A protein and the small-molecule ligand that binds it are described below.
Small molecule (SMILES): O=[N+]([O-])c1cccc(-c2cc(Cc3ccncc3)cc3cccnc23)c1

Sequence of chain 1.B:
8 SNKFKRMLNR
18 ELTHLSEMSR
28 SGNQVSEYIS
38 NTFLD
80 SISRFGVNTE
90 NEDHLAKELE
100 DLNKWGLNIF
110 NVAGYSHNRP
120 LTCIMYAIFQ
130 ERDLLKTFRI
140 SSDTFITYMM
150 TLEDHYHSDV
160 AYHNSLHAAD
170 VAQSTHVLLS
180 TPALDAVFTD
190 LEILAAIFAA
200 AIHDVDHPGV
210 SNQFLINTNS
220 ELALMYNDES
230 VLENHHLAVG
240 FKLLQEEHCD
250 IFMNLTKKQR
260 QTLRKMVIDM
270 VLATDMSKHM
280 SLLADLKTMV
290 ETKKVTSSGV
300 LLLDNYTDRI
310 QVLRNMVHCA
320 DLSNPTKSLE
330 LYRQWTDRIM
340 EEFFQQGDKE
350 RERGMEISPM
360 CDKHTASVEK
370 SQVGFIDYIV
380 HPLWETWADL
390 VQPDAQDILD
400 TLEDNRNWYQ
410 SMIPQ

Binding-site contacts:
Ligand atom C43 contacts residue MET275 of chain 1.B at 3.7 Å (hydrophobic).
Ligand atom N50 contacts residue TYR35 of chain 1.B at 3.6 Å.
Ligand atom N50 contacts residue PHE374 of chain 1.B at 3.6 Å.
Ligand atom C2 contacts residue PHE374 of chain 1.B at 3.5 Å (hydrophobic).
Ligand atom C6 contacts residue ASN323 of chain 1.B at 3.9 Å.
Ligand atom C27 contacts residue MET339 of chain 1.B at 3.7 Å (hydrophobic).
Ligand atom C22 contacts residue GLN371 of chain 1.B at 3.9 Å.
Ligand atom O54 contacts residue SER370 of chain 1.B at 2.9 Å (h-bond).
Ligand atom C5 contacts residue THR335 of chain 1.B at 3.5 Å.
Ligand atom C3 contacts residue ILE338 of chain 1.B at 3.8 Å (hydrophobic).
Ligand atom C42 contacts residue TYR35 of chain 1.B at 3.1 Å (hydrophobic).
Ligand atom C5 contacts residue GLN371 of chain 1.B at 3.3 Å.
Ligand atom N4 contacts residue ILE338 of chain 1.B at 3.5 Å.
Ligand atom O52 contacts residue PHE374 of chain 1.B at 3.7 Å.
Ligand atom C27 contacts residue GLN371 of chain 1.B at 3.6 Å.
Ligand atom C1 contacts residue ASN323 of chain 1.B at 3.3 Å.
Ligand atom C43 contacts residue TYR35 of chain 1.B at 3.2 Å (hydrophobic).
Ligand atom C37 contacts residue MET275 of chain 1.B at 3.5 Å (hydrophobic).
Ligand atom N4 contacts residue GLN371 of chain 1.B at 2.9 Å (h-bond).
Ligand atom C43 contacts residue THR39 of chain 1.B at 3.8 Å.
Ligand atom C15 contacts residue PHE374 of chain 1.B at 3.6 Å (hydrophobic).
Ligand atom C28 contacts residue PHE342 of chain 1.B at 3.7 Å (hydrophobic).
Ligand atom N50 contacts residue SER370 of chain 1.B at 3.8 Å.
Ligand atom C5 contacts residue ILE338 of chain 1.B at 3.5 Å (hydrophobic).
Ligand atom O52 contacts residue TYR35 of chain 1.B at 3.1 Å.
Ligand atom C40 contacts residue HIS162 of chain 1.B at 3.5 Å.
Ligand atom O54 contacts residue VAL32 of chain 1.B at 3.8 Å.
Ligand atom C35 contacts residue MET275 of chain 1.B at 3.4 Å (hydrophobic).
Ligand atom C26 contacts residue SER370 of chain 1.B at 3.8 Å.
Ligand atom C42 contacts residue THR39 of chain 1.B at 3.8 Å.
Ligand atom C17 contacts residue PHE374 of chain 1.B at 3.7 Å (hydrophobic).
Ligand atom O54 contacts residue PHE374 of chain 1.B at 3.8 Å.
Ligand atom C24 contacts residue TYR35 of chain 1.B at 3.9 Å (hydrophobic).
Ligand atom C24 contacts residue PHE374 of chain 1.B at 3.5 Å (hydrophobic).
Ligand atom C28 contacts residue GLN371 of chain 1.B at 3.5 Å.
Ligand atom C19 contacts residue PHE374 of chain 1.B at 3.7 Å (hydrophobic).
Ligand atom C3 contacts residue PHE374 of chain 1.B at 3.3 Å (hydrophobic).
Ligand atom N4 contacts residue PHE374 of chain 1.B at 3.7 Å.
Ligand atom C13 contacts residue PHE374 of chain 1.B at 3.7 Å (hydrophobic).
Ligand atom C25 contacts residue PHE374 of chain 1.B at 3.9 Å (hydrophobic).